The protein below binds the small molecule below.
Small molecule (SMILES): Cc1cn([C@H]2C[C@H](O[P](=O)(O)OC[C@H]3O[C@@H](n4ccc(N)nc4=O)C[C@@H]3O[P](=O)(O)OC[C@H]3O[C@@H](n4ccc(N)nc4=O)C[C@@H]3O[P](=O)(O)OC[C@H]3O[C@@H](n4ccc(N)nc4=O)C[C@@H]3O[P](=O)(O)OC[C@H]3O[C@@H](n4cnc5c(N)ncnc54)C[C@@H]3O)[C@@H](CO[P](=O)(O)O[C@H]3C[C@H](n4cnc5c(N)ncnc54)O[C@@H]3CO[P](=O)(O)O[C@H]3C[C@H](n4cnc5c(N)ncnc54)O[C@@H]3CO[P](=O)(O)O[C@H]3C[C@H](n4cnc5c(N)ncnc54)O[C@@H]3CO[P](=O)(O)O[C@H]3C[C@H](n4cnc5c(N)ncnc54)O[C@@H]3COP(=O)=O)O2)c(=O)[nH]c1=O

Binding-site contacts:
Ligand atom P contacts residue TYR237 of chain 1.GB at 3.8 Å.
Ligand atom N3 contacts residue PHE190 of chain 1.GB at 3.9 Å.
Ligand atom O5' contacts residue HIS149 of chain 1.OA at 4.2 Å.
Ligand atom C8 contacts residue PHE190 of chain 1.GB at 3.5 Å (hydrophobic).
Ligand atom P contacts residue ARG145 of chain 1.OA at 3.7 Å.
Ligand atom C2' contacts residue LYS154 of chain 1.OA at 3.6 Å.
Ligand atom OP1 contacts residue HIS149 of chain 1.OA at 3.1 Å.
Ligand atom P contacts residue ARG235 of chain 1.GB at 3.3 Å.
Ligand atom C5 contacts residue PHE190 of chain 1.GB at 3.3 Å (hydrophobic).
Ligand atom OP1 contacts residue VAL153 of chain 1.OA at 3.3 Å.
Ligand atom OP1 contacts residue ARG145 of chain 1.OA at 2.3 Å (salt-bridge).
Ligand atom O3' contacts residue VAL153 of chain 1.OA at 4.2 Å.
Ligand atom N1 contacts residue PHE190 of chain 1.GB at 3.7 Å.
Ligand atom OP2 contacts residue ARG235 of chain 1.GB at 2.5 Å (salt-bridge).
Ligand atom C1' contacts residue ARG155 of chain 1.OA at 3.6 Å.
Ligand atom C2' contacts residue LEU40 of chain 1.GB at 4.0 Å (hydrophobic).
Ligand atom C2 contacts residue PHE190 of chain 1.GB at 4.2 Å (hydrophobic).
Ligand atom N9 contacts residue PHE190 of chain 1.GB at 3.7 Å.
Ligand atom C3' contacts residue ILE42 of chain 1.GB at 3.7 Å (hydrophobic).
Ligand atom OP1 contacts residue ILE42 of chain 1.GB at 4.1 Å.
Ligand atom C4 contacts residue PHE190 of chain 1.GB at 3.4 Å (hydrophobic).
Ligand atom C2 contacts residue LYS34 of chain 1.OA at 3.3 Å.
Ligand atom P contacts residue HIS149 of chain 1.OA at 3.8 Å.
Ligand atom OP1 contacts residue ARG235 of chain 1.GB at 3.1 Å (salt-bridge).
Ligand atom C2' contacts residue TYR237 of chain 1.GB at 4.0 Å (hydrophobic).
Ligand atom OP2 contacts residue TYR237 of chain 1.GB at 2.7 Å (h-bond).
Ligand atom O3' contacts residue TYR237 of chain 1.GB at 3.6 Å.
Ligand atom C7 contacts residue LEU40 of chain 1.GB at 3.5 Å (hydrophobic).
Ligand atom N4 contacts residue TYR113 of chain 1.OA at 3.8 Å.
Ligand atom C6 contacts residue PHE190 of chain 1.GB at 3.3 Å (hydrophobic).
Ligand atom OP2 contacts residue HIS149 of chain 1.OA at 3.3 Å.
Ligand atom N3 contacts residue LYS34 of chain 1.OA at 3.3 Å (salt-bridge).
Ligand atom C7 contacts residue TYR237 of chain 1.GB at 4.1 Å (hydrophobic).
Ligand atom O4 contacts residue LYS85 of chain 1.GB at 3.2 Å (salt-bridge).
Ligand atom O3' contacts residue SER39 of chain 1.GB at 4.1 Å.
Ligand atom OP2 contacts residue ARG156 of chain 1.OA at 3.8 Å.
Ligand atom N7 contacts residue PHE190 of chain 1.GB at 3.5 Å.
Ligand atom N6 contacts residue PHE190 of chain 1.GB at 3.5 Å.
Ligand atom C5' contacts residue ILE42 of chain 1.GB at 3.8 Å (hydrophobic).
Ligand atom C2' contacts residue ARG155 of chain 1.OA at 3.1 Å.

Sequence of chain 1.GB:
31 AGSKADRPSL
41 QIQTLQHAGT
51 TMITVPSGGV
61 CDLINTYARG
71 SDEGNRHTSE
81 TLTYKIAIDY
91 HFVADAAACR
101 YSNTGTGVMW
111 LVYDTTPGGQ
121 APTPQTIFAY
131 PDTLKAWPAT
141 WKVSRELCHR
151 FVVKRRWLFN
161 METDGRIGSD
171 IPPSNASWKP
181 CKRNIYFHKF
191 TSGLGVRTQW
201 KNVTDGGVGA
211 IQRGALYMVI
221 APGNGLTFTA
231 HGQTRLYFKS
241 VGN

Sequence of chain 1.OA:
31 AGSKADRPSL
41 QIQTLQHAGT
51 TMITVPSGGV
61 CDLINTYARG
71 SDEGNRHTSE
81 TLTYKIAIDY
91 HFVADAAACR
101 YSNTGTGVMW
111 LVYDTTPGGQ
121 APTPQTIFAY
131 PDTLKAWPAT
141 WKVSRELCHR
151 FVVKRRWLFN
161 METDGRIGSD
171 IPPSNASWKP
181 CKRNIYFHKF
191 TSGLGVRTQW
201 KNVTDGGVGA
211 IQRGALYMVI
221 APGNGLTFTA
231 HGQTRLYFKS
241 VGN